Sequence of chain 18.D:
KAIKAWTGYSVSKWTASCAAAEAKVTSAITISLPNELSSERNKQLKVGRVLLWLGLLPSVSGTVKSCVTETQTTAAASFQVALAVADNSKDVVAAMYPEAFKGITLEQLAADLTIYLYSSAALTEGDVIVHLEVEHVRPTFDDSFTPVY

A small-molecule ligand and the protein it binds are described below.
Small molecule (SMILES): Nc1ncnc2c1ncn2[C@@H]1O[C@H](COO[C@@H]2C[C@@H](CO[P](=O)(O)O[C@H]3[C@@H](O)[C@H](n4cnc5c(N)ncnc54)O[C@@H]3COP(=O)=O)O[C@H]2n2ccc(=O)[nH]c2=O)[C@@H](OOP(O)OC[C@H]2O[C@@H](n3ccc(=O)[nH]c3=O)[C@H](O)[C@@H]2O)[C@H]1O.Op1oo1

Sequence of chain 18.E:
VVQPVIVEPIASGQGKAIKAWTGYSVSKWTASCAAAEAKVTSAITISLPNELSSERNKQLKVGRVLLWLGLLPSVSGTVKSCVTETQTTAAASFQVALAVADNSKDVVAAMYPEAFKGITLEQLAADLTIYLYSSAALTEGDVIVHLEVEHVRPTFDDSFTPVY

Binding-site contacts:
Ligand atom N1 contacts residue TRP47 of chain 18.D at 4.3 Å.
Ligand atom N9 contacts residue TRP47 of chain 18.D at 3.9 Å.
Ligand atom N3 contacts residue TRP47 of chain 18.D at 4.1 Å.
Ligand atom C6 contacts residue THR48 of chain 18.D at 4.2 Å.
Ligand atom C5' contacts residue VAL178 of chain 18.E at 4.5 Å (hydrophobic).
Ligand atom OP2 contacts residue VAL178 of chain 18.E at 4.5 Å.
Ligand atom N1 contacts residue THR48 of chain 18.D at 4.0 Å.
Ligand atom N6 contacts residue TRP47 of chain 18.D at 3.8 Å.
Ligand atom O4' contacts residue TRP47 of chain 18.D at 4.1 Å.
Ligand atom C8 contacts residue TRP47 of chain 18.D at 3.8 Å (hydrophobic).
Ligand atom N6 contacts residue TYR50 of chain 18.D at 4.2 Å.
Ligand atom C6 contacts residue TRP47 of chain 18.D at 3.9 Å (hydrophobic).
Ligand atom C2 contacts residue TRP47 of chain 18.D at 4.2 Å (hydrophobic).
Ligand atom C5 contacts residue TRP47 of chain 18.D at 3.8 Å (hydrophobic).
Ligand atom N7 contacts residue TRP47 of chain 18.D at 3.7 Å.
Ligand atom OP2 contacts residue GLY49 of chain 18.E at 4.2 Å.
Ligand atom N6 contacts residue THR48 of chain 18.D at 3.3 Å (h-bond).
Ligand atom C1' contacts residue TRP47 of chain 18.D at 4.3 Å (hydrophobic).
Ligand atom O4' contacts residue LYS143 of chain 18.D at 4.1 Å.
Ligand atom C4 contacts residue TRP47 of chain 18.D at 3.9 Å (hydrophobic).